The small molecule below binds the protein below.
Small molecule (SMILES): CC(=O)N[C@H]1[C@H](O[C@H]2[C@H](O)[C@@H](NC(C)=O)CO[C@@H]2CO)O[C@H](CO)[C@@H](O[C@@H]2O[C@H](CO)[C@@H](O)[C@H](O)[C@@H]2O)[C@@H]1O

Sequence of chain 1.A:
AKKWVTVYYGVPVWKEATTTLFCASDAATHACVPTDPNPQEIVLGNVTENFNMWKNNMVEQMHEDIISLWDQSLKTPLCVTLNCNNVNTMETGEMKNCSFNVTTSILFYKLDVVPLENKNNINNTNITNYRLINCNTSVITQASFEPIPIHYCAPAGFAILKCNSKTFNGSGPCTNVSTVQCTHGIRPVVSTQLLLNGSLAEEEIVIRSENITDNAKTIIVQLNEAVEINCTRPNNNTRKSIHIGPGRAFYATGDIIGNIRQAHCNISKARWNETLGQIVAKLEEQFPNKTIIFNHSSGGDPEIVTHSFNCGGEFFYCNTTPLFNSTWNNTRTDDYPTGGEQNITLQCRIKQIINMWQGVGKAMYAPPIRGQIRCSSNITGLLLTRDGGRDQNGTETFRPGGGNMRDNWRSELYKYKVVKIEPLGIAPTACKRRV

Binding-site contacts:
Ligand atom O6 contacts residue GLU88 of chain 1.A at 3.0 Å (salt-bridge).
Ligand atom C5 contacts residue ASN245 of chain 1.A at 4.0 Å.
Ligand atom C4 contacts residue ASN257 of chain 1.A at 4.2 Å.
Ligand atom O5 contacts residue ASN257 of chain 1.A at 2.4 Å (h-bond).
Ligand atom O5 contacts residue ASN245 of chain 1.A at 3.3 Å.
Ligand atom C6 contacts residue ASN245 of chain 1.A at 3.4 Å.
Ligand atom C2 contacts residue ASN257 of chain 1.A at 2.4 Å.
Ligand atom O6 contacts residue ASN245 of chain 1.A at 2.4 Å (h-bond).
Ligand atom N2 contacts residue ASN257 of chain 1.A at 2.9 Å (h-bond).
Ligand atom O6 contacts residue VAL90 of chain 1.A at 3.6 Å.
Ligand atom C8 contacts residue ASN257 of chain 1.A at 4.4 Å.
Ligand atom O7 contacts residue ASN257 of chain 1.A at 3.2 Å (h-bond).
Ligand atom C3 contacts residue ASN257 of chain 1.A at 3.8 Å.
Ligand atom C6 contacts residue GLU88 of chain 1.A at 3.9 Å.
Ligand atom O7 contacts residue ASN245 of chain 1.A at 4.4 Å.
Ligand atom O6 contacts residue SER259 of chain 1.A at 3.7 Å.
Ligand atom C6 contacts residue VAL90 of chain 1.A at 4.2 Å (hydrophobic).
Ligand atom C5 contacts residue VAL90 of chain 1.A at 4.2 Å (hydrophobic).
Ligand atom C7 contacts residue ASN257 of chain 1.A at 3.2 Å.
Ligand atom C5 contacts residue ASN257 of chain 1.A at 3.7 Å.
Ligand atom C8 contacts residue GLU88 of chain 1.A at 3.8 Å.
Ligand atom C1 contacts residue ASN257 of chain 1.A at 1.4 Å.
Ligand atom C1 contacts residue ASN245 of chain 1.A at 4.0 Å.